A small-molecule ligand and the protein it binds are described below.
Small molecule (SMILES): O=C(COP(=O)(O)O)NO

Binding-site contacts:
Ligand atom N2 contacts residue ASN32 of chain 1.N at 3.7 Å.
Ligand atom C1 contacts residue ZN1 of chain 1.UA at 2.6 Å.
Ligand atom O3P contacts residue ASN29 of chain 1.N at 2.6 Å (h-bond).
Ligand atom N2 contacts residue HIS141 of chain 1.N at 4.0 Å.
Ligand atom P contacts residue ASN32 of chain 1.N at 3.7 Å.
Ligand atom O2 contacts residue HIS141 of chain 1.N at 3.1 Å (h-bond).
Ligand atom C2 contacts residue ASN29 of chain 1.N at 3.4 Å.
Ligand atom O4P contacts residue SER116 of chain 1.N at 2.9 Å (h-bond).
Ligand atom P contacts residue ASN29 of chain 1.N at 3.6 Å.
Ligand atom O1 contacts residue GLY30 of chain 1.N at 3.6 Å.
Ligand atom O2 contacts residue ZN1 of chain 1.UA at 2.1 Å.
Ligand atom P contacts residue THR115 of chain 1.N at 3.7 Å.
Ligand atom O4P contacts residue GLY76 of chain 1.N at 3.6 Å.
Ligand atom C2 contacts residue ASN32 of chain 1.N at 3.7 Å.
Ligand atom O1 contacts residue GLY31 of chain 1.N at 2.8 Å (h-bond).
Ligand atom P contacts residue GLY76 of chain 1.N at 3.9 Å.
Ligand atom O3P contacts residue SER75 of chain 1.N at 4.0 Å.
Ligand atom O1P contacts residue SER116 of chain 1.N at 3.8 Å.
Ligand atom O2P contacts residue ASN32 of chain 1.N at 2.6 Å (h-bond).
Ligand atom O2 contacts residue HIS212 of chain 1.N at 2.9 Å (h-bond).
Ligand atom O1 contacts residue HIS143 of chain 1.N at 3.0 Å (h-bond).
Ligand atom O1 contacts residue ZN1 of chain 1.UA at 2.1 Å.
Ligand atom O1P contacts residue ASN32 of chain 1.N at 3.4 Å (h-bond).
Ligand atom O2P contacts residue THR115 of chain 1.N at 2.4 Å (h-bond).
Ligand atom C1 contacts residue HIS143 of chain 1.N at 4.0 Å.
Ligand atom C1 contacts residue ASN32 of chain 1.N at 3.5 Å.
Ligand atom C1 contacts residue GLY31 of chain 1.N at 3.8 Å.
Ligand atom N2 contacts residue ZN1 of chain 1.UA at 2.8 Å.
Ligand atom N2 contacts residue HIS212 of chain 1.N at 4.0 Å.
Ligand atom O3P contacts residue GLY74 of chain 1.N at 3.9 Å.
Ligand atom O1P contacts residue ASN29 of chain 1.N at 3.8 Å.
Ligand atom O1 contacts residue HIS141 of chain 1.N at 3.3 Å (h-bond).
Ligand atom O2 contacts residue GLU117 of chain 1.N at 2.6 Å (salt-bridge).
Ligand atom O4P contacts residue SER75 of chain 1.N at 3.4 Å (h-bond).
Ligand atom O4P contacts residue THR115 of chain 1.N at 3.7 Å.
Ligand atom O3P contacts residue GLY76 of chain 1.N at 3.0 Å (h-bond).
Ligand atom O1 contacts residue ASN32 of chain 1.N at 3.9 Å.
Ligand atom C1 contacts residue HIS141 of chain 1.N at 3.9 Å.
Ligand atom N2 contacts residue GLU117 of chain 1.N at 3.1 Å (salt-bridge).
Ligand atom O2P contacts residue GLY31 of chain 1.N at 3.5 Å (h-bond).

Sequence of chain 1.N:
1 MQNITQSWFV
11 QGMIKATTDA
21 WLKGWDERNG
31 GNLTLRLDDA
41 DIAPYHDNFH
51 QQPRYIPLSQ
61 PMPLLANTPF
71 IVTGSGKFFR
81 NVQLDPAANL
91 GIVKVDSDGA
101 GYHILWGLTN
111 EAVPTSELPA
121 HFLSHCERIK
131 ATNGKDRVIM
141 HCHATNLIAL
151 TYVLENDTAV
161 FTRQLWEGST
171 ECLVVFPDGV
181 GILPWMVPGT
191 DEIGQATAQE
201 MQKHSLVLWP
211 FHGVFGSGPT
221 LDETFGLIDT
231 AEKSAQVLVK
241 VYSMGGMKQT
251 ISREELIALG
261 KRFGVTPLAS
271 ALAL